Sequence of chain 1.B:
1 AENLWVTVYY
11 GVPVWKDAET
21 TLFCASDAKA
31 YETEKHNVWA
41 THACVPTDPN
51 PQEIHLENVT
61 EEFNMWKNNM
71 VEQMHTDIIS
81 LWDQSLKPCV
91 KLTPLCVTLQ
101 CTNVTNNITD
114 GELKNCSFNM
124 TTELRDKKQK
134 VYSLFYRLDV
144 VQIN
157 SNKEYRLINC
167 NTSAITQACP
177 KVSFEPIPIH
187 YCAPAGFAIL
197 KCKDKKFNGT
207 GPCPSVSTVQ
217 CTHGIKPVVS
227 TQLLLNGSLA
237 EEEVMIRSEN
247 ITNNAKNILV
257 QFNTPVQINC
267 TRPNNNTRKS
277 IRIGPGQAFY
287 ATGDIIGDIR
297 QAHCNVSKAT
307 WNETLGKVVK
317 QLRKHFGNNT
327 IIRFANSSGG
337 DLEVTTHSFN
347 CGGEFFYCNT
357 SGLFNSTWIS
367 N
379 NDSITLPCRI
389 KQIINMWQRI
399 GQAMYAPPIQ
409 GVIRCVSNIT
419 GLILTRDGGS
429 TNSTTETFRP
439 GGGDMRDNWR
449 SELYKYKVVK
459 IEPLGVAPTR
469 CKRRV

The small molecule below binds the protein below.
Small molecule (SMILES): CC(=O)N[C@H]1[C@H](O[C@H]2[C@H](O)[C@@H](NC(C)=O)CO[C@@H]2CO)O[C@H](CO)[C@@H](O)[C@@H]1O

Binding-site contacts:
Ligand atom O7 contacts residue ASN265 of chain 1.B at 3.1 Å (h-bond).
Ligand atom C8 contacts residue ASN301 of chain 1.B at 4.1 Å.
Ligand atom O5 contacts residue GLN263 of chain 1.B at 4.3 Å.
Ligand atom C5 contacts residue GLN263 of chain 1.B at 3.8 Å.
Ligand atom O7 contacts residue ASN301 of chain 1.B at 4.3 Å.
Ligand atom C8 contacts residue VAL302 of chain 1.B at 4.1 Å (hydrophobic).
Ligand atom C7 contacts residue ASN265 of chain 1.B at 3.2 Å.
Ligand atom C8 contacts residue SER381 of chain 1.B at 3.9 Å.
Ligand atom O6 contacts residue ARG412 of chain 1.B at 3.7 Å.
Ligand atom C3 contacts residue GLN263 of chain 1.B at 4.2 Å.
Ligand atom C4 contacts residue ASN265 of chain 1.B at 4.2 Å.
Ligand atom C1 contacts residue ASN265 of chain 1.B at 1.4 Å.
Ligand atom C5 contacts residue ASN265 of chain 1.B at 3.6 Å.
Ligand atom C4 contacts residue GLN263 of chain 1.B at 4.4 Å.
Ligand atom N2 contacts residue GLN263 of chain 1.B at 4.3 Å.
Ligand atom C2 contacts residue ASN265 of chain 1.B at 2.5 Å.
Ligand atom N2 contacts residue ASN265 of chain 1.B at 2.9 Å (h-bond).
Ligand atom O5 contacts residue ASN265 of chain 1.B at 2.3 Å (h-bond).
Ligand atom O6 contacts residue ASN265 of chain 1.B at 4.5 Å.
Ligand atom C8 contacts residue SER303 of chain 1.B at 3.6 Å.
Ligand atom C8 contacts residue ASN265 of chain 1.B at 4.4 Å.
Ligand atom C3 contacts residue ASN265 of chain 1.B at 3.8 Å.
Ligand atom C1 contacts residue GLN263 of chain 1.B at 4.1 Å.